Sequence of chain 2.A:
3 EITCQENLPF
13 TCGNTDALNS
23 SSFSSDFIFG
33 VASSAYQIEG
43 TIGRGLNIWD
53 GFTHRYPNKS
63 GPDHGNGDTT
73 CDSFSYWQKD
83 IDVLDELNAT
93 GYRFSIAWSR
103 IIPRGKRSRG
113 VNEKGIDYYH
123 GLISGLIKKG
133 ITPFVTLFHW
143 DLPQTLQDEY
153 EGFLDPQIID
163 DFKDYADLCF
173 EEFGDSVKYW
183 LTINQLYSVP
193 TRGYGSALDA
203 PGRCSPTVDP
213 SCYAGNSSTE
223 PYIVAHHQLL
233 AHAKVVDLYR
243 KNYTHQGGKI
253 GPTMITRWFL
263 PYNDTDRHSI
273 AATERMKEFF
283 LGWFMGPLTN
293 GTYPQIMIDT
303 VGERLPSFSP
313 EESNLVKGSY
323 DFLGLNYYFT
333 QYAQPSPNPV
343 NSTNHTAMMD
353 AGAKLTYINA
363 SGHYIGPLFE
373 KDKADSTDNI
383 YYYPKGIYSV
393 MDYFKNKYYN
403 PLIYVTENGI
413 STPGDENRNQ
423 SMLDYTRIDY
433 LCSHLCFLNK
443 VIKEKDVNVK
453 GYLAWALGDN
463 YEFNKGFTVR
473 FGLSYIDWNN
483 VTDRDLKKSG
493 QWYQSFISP

Binding-site contacts:
Ligand atom C4 contacts residue ASN60 of chain 2.A at 4.2 Å.
Ligand atom O4 contacts residue SER213 of chain 2.A at 3.9 Å.
Ligand atom C7 contacts residue SO41 of chain 2.S at 3.8 Å.
Ligand atom C1 contacts residue ASN60 of chain 2.A at 1.5 Å.
Ligand atom C3 contacts residue ASN60 of chain 2.A at 3.8 Å.
Ligand atom C1 contacts residue SO41 of chain 2.S at 4.1 Å.
Ligand atom O7 contacts residue ASN60 of chain 2.A at 4.2 Å.
Ligand atom C2 contacts residue SO41 of chain 2.S at 4.3 Å.
Ligand atom C2 contacts residue ASN60 of chain 2.A at 2.7 Å.
Ligand atom O6 contacts residue SER213 of chain 2.A at 3.9 Å.
Ligand atom C6 contacts residue SER213 of chain 2.A at 4.3 Å.
Ligand atom N2 contacts residue SO41 of chain 2.S at 4.1 Å.
Ligand atom C5 contacts residue ASN60 of chain 2.A at 3.6 Å.
Ligand atom O6 contacts residue TYR58 of chain 2.A at 3.6 Å.
Ligand atom O5 contacts residue ASN60 of chain 2.A at 2.4 Å (h-bond).
Ligand atom O7 contacts residue SO41 of chain 2.S at 3.5 Å (h-bond).
Ligand atom N2 contacts residue ASN60 of chain 2.A at 2.9 Å (h-bond).
Ligand atom C7 contacts residue ASN60 of chain 2.A at 3.8 Å.
Ligand atom C5 contacts residue SER213 of chain 2.A at 4.3 Å.

A protein and the small-molecule ligand that binds it are described below.
Small molecule (SMILES): CC(=O)N[C@@H]1[C@@H](O)[C@H](O)[C@@H](CO)O[C@H]1O